Sequence of chain 1.F:
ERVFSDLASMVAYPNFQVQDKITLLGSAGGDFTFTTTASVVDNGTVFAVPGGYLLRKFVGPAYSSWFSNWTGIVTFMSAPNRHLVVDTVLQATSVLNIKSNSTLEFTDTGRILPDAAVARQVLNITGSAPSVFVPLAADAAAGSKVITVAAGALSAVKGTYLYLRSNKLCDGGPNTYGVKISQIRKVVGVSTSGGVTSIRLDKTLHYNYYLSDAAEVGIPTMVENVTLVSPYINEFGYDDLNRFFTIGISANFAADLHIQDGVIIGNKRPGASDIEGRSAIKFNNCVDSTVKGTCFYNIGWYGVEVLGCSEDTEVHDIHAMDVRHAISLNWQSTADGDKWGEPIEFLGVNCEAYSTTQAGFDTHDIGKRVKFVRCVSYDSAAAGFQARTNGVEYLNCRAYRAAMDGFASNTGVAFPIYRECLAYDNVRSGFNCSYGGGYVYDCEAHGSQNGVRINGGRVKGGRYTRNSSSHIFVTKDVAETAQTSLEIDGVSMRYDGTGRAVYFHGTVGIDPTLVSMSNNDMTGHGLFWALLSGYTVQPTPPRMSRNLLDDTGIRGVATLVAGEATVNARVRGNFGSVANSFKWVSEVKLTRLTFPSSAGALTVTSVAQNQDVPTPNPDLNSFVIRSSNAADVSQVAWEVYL

Binding-site contacts:
Ligand atom C8 contacts residue ARG398 of chain 1.F at 3.7 Å.
Ligand atom C5 contacts residue ASN237 of chain 1.F at 4.5 Å.
Ligand atom C8 contacts residue TYR429 of chain 1.E at 3.9 Å (hydrophobic).
Ligand atom C8 contacts residue TYR453 of chain 1.E at 4.2 Å (hydrophobic).
Ligand atom O5 contacts residue 98X1 of chain 1.VA at 4.2 Å.
Ligand atom O5 contacts residue ASN237 of chain 1.F at 3.6 Å (h-bond).
Ligand atom C6 contacts residue 98X1 of chain 1.VA at 3.5 Å.
Ligand atom C2 contacts residue ASP454 of chain 1.E at 3.4 Å.
Ligand atom C8 contacts residue 98X1 of chain 1.VA at 3.4 Å.
Ligand atom O7 contacts residue ARG398 of chain 1.F at 3.8 Å.
Ligand atom O7 contacts residue ASP454 of chain 1.E at 4.1 Å.
Ligand atom C2 contacts residue ARG495 of chain 1.E at 3.8 Å.
Ligand atom O4 contacts residue ARG495 of chain 1.E at 3.5 Å (salt-bridge).
Ligand atom C2 contacts residue 98X1 of chain 1.VA at 4.3 Å.
Ligand atom C7 contacts residue ASP454 of chain 1.E at 3.3 Å.
Ligand atom O7 contacts residue ARG430 of chain 1.E at 4.2 Å.
Ligand atom O5 contacts residue ARG495 of chain 1.E at 4.5 Å.
Ligand atom O2 contacts residue ASP454 of chain 1.E at 2.6 Å (salt-bridge).
Ligand atom C4 contacts residue 98X1 of chain 1.VA at 2.4 Å.
Ligand atom O6 contacts residue LYS197 of chain 1.F at 3.1 Å (salt-bridge).
Ligand atom C3 contacts residue 98X1 of chain 1.VA at 3.5 Å.
Ligand atom O1 contacts residue ASN237 of chain 1.F at 3.4 Å (h-bond).
Ligand atom O3 contacts residue ASP454 of chain 1.E at 3.1 Å (salt-bridge).
Ligand atom C2 contacts residue ASN237 of chain 1.F at 4.4 Å.
Ligand atom C1 contacts residue ARG495 of chain 1.E at 4.3 Å.
Ligand atom C5 contacts residue 98X1 of chain 1.VA at 3.5 Å.
Ligand atom C7 contacts residue 98X1 of chain 1.VA at 3.2 Å.
Ligand atom O4 contacts residue 98X1 of chain 1.VA at 1.4 Å.
Ligand atom O3 contacts residue 98X1 of chain 1.VA at 3.1 Å (h-bond).
Ligand atom C7 contacts residue ARG398 of chain 1.F at 4.1 Å.
Ligand atom C3 contacts residue ASP454 of chain 1.E at 3.8 Å.
Ligand atom C6 contacts residue LYS197 of chain 1.F at 3.6 Å.
Ligand atom C8 contacts residue ASP454 of chain 1.E at 3.4 Å.
Ligand atom O7 contacts residue 98X1 of chain 1.VA at 3.5 Å (h-bond).
Ligand atom C1 contacts residue ASN237 of chain 1.F at 4.0 Å.
Ligand atom O6 contacts residue ASN237 of chain 1.F at 3.5 Å (h-bond).
Ligand atom C8 contacts residue ARG430 of chain 1.E at 4.2 Å.
Ligand atom O2 contacts residue ARG495 of chain 1.E at 4.0 Å.

The protein below binds the small molecule below.
Small molecule (SMILES): CC(=O)O[C@H]1[C@H](O)[C@H](O[C@@H]2[C@@H](O)[C@H](O)O[C@H](CO)[C@H]2O)O[C@@H](C)[C@H]1O

Sequence of chain 1.E:
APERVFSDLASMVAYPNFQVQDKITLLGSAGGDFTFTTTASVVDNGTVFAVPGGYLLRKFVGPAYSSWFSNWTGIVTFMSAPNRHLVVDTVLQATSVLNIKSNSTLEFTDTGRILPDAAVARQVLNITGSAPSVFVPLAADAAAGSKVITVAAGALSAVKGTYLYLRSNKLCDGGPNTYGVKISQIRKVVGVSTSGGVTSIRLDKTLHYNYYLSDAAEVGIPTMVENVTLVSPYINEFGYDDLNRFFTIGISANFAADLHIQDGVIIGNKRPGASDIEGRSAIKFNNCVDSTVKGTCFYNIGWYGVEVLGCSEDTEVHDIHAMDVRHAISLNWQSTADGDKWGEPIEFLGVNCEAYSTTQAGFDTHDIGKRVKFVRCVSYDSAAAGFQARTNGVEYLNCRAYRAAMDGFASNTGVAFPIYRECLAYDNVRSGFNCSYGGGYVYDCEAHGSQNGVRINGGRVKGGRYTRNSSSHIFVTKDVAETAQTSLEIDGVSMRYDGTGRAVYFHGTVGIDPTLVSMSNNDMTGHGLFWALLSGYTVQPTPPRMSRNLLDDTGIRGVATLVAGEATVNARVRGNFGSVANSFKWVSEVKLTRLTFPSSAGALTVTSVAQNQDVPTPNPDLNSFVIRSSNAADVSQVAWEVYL